Sequence of chain 2.A:
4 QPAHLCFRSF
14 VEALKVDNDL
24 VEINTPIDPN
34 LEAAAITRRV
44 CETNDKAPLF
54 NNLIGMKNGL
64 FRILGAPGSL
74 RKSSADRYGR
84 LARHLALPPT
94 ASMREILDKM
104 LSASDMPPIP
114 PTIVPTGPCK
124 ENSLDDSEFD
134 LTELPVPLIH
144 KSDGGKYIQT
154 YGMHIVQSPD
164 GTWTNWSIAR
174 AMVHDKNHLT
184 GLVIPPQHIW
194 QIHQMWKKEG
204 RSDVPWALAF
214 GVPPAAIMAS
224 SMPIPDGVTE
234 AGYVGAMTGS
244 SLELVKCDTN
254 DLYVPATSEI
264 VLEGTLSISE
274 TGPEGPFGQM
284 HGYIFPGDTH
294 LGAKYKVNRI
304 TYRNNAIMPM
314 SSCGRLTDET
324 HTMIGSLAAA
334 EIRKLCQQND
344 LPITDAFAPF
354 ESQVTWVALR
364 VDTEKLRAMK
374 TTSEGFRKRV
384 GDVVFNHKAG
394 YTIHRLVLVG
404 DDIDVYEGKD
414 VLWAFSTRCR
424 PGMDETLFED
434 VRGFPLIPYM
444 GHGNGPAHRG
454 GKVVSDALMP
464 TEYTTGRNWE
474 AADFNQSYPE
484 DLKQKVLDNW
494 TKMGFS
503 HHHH

Binding-site contacts:
Ligand atom C21 contacts residue SER223 of chain 2.A at 3.5 Å.
Ligand atom O3 contacts residue SER170 of chain 2.A at 3.2 Å.
Ligand atom C12 contacts residue THR153 of chain 2.A at 3.3 Å.
Ligand atom C2 contacts residue ARG173 of chain 2.A at 3.4 Å.
Ligand atom O9 contacts residue PRO226 of chain 2.A at 3.3 Å (h-bond).
Ligand atom O6 contacts residue GLU233 of chain 2.A at 3.1 Å (salt-bridge).
Ligand atom O4 contacts residue MN1 of chain 2.B at 3.5 Å.
Ligand atom O9 contacts residue MET225 of chain 2.A at 3.2 Å.
Ligand atom O6 contacts residue ASN168 of chain 2.A at 2.9 Å (h-bond).
Ligand atom C11 contacts residue SER224 of chain 2.A at 3.5 Å.
Ligand atom O3 contacts residue K1 of chain 2.C at 3.0 Å.
Ligand atom O7 contacts residue SER223 of chain 2.A at 3.5 Å (h-bond).
Ligand atom P1 contacts residue MN1 of chain 2.B at 3.4 Å.
Ligand atom O5 contacts residue HIS191 of chain 2.A at 2.8 Å (h-bond).
Ligand atom O3 contacts residue SER223 of chain 2.A at 3.4 Å (h-bond).
Ligand atom N2 contacts residue GLN190 of chain 2.A at 3.2 Å (h-bond).
Ligand atom N4 contacts residue ILE171 of chain 2.A at 3.4 Å (h-bond).
Ligand atom C6 contacts residue ILE327 of chain 2.A at 3.4 Å (hydrophobic).
Ligand atom C4 contacts residue ILE171 of chain 2.A at 3.2 Å (hydrophobic).
Ligand atom C28 contacts residue PHE437 of chain 2.A at 3.6 Å (hydrophobic).
Ligand atom O6 contacts residue HIS191 of chain 2.A at 3.2 Å (h-bond).
Ligand atom P1 contacts residue HIS191 of chain 2.A at 3.6 Å.
Ligand atom O1 contacts residue GLN190 of chain 2.A at 2.9 Å (h-bond).
Ligand atom O4 contacts residue LYS391 of chain 2.A at 2.7 Å (salt-bridge).
Ligand atom C27 contacts residue GLN190 of chain 2.A at 3.5 Å.
Ligand atom O7 contacts residue ILE171 of chain 2.A at 2.9 Å (h-bond).
Ligand atom O2 contacts residue ARG173 of chain 2.A at 2.8 Å (salt-bridge).
Ligand atom C29 contacts residue LEU439 of chain 2.A at 3.3 Å (hydrophobic).
Ligand atom O8 contacts residue GLN190 of chain 2.A at 2.9 Å (h-bond).
Ligand atom C10 contacts residue ILE327 of chain 2.A at 3.3 Å (hydrophobic).
Ligand atom O4 contacts residue PRO226 of chain 2.A at 3.5 Å.
Ligand atom C2 contacts residue ALA172 of chain 2.A at 3.5 Å (hydrophobic).
Ligand atom C9 contacts residue ILE327 of chain 2.A at 3.6 Å (hydrophobic).
Ligand atom O6 contacts residue MN1 of chain 2.B at 2.2 Å.
Ligand atom C1 contacts residue GLN190 of chain 2.A at 3.5 Å.
Ligand atom C19 contacts residue ILE171 of chain 2.A at 3.4 Å (hydrophobic).
Ligand atom P1 contacts residue K1 of chain 2.C at 3.4 Å.
Ligand atom O4 contacts residue HIS191 of chain 2.A at 3.5 Å (h-bond).
Ligand atom O6 contacts residue K1 of chain 2.C at 2.8 Å.
Ligand atom N2 contacts residue ILE171 of chain 2.A at 3.3 Å (h-bond).

A protein and the small-molecule ligand that binds it are described below.
Small molecule (SMILES): Cc1cc2c3c(c1C)C(C)(C)C[C@@H](CCc1ccccc1)N3c1c(nc(O)[nH]c1=O)N2C[C@H](O)[C@H](O)[C@H](O)COP(=O)(O)O